Binding-site contacts:
Ligand atom O7 contacts residue ILE401 of chain 1.E at 3.5 Å.
Ligand atom O7 contacts residue ASN400 of chain 1.E at 3.6 Å.
Ligand atom C7 contacts residue ASN400 of chain 1.E at 3.4 Å.
Ligand atom C7 contacts residue THR402 of chain 1.E at 3.8 Å.
Ligand atom C4 contacts residue ASN400 of chain 1.E at 4.2 Å.
Ligand atom O7 contacts residue THR402 of chain 1.E at 2.8 Å (h-bond).
Ligand atom C8 contacts residue ASP33 of chain 1.H at 4.1 Å.
Ligand atom C5 contacts residue ASN400 of chain 1.E at 3.7 Å.
Ligand atom C8 contacts residue SER32 of chain 1.H at 4.4 Å.
Ligand atom O3 contacts residue THR402 of chain 1.E at 4.2 Å.
Ligand atom C7 contacts residue ILE401 of chain 1.E at 4.5 Å (hydrophobic).
Ligand atom C3 contacts residue ASN400 of chain 1.E at 3.9 Å.
Ligand atom C1 contacts residue ASN400 of chain 1.E at 1.4 Å.
Ligand atom O5 contacts residue ASN400 of chain 1.E at 2.3 Å (h-bond).
Ligand atom C2 contacts residue THR402 of chain 1.E at 4.3 Å.
Ligand atom N2 contacts residue ASN400 of chain 1.E at 3.1 Å (h-bond).
Ligand atom C8 contacts residue ASN400 of chain 1.E at 3.5 Å.
Ligand atom C2 contacts residue ASN400 of chain 1.E at 2.5 Å.

Sequence of chain 1.H:
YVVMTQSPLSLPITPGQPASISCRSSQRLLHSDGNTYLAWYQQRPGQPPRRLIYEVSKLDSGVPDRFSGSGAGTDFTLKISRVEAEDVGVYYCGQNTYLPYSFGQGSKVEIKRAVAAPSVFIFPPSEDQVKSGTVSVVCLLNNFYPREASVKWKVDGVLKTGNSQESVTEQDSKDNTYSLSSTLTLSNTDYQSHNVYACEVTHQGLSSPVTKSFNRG

A protein and the small-molecule ligand that binds it are described below.
Small molecule (SMILES): CC(=O)N[C@H]1[C@H](O[C@H]2[C@H](O)[C@@H](NC(C)=O)CO[C@@H]2CO)O[C@H](CO)[C@@H](O)[C@@H]1O

Sequence of chain 1.E:
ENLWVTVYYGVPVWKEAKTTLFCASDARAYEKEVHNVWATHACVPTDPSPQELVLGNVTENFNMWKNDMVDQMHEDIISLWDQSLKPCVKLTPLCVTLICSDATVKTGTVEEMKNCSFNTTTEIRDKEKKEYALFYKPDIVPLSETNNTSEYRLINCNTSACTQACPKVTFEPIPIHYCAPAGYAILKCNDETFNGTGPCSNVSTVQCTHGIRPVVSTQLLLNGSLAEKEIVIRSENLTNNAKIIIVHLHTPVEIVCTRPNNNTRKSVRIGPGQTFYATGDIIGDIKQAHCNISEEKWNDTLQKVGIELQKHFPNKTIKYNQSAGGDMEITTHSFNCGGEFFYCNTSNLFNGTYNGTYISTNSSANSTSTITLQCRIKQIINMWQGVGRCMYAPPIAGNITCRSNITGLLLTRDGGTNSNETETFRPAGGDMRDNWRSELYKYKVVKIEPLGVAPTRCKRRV